Binding-site contacts:
Ligand atom C06 contacts residue HEM1 of chain 1.OA at 3.7 Å.
Ligand atom N02 contacts residue TYR317 of chain 1.D at 3.6 Å.
Ligand atom N02 contacts residue PRO294 of chain 1.D at 3.9 Å.
Ligand atom C10 contacts residue HEM1 of chain 1.OA at 3.8 Å.
Ligand atom C23 contacts residue HEM1 of chain 1.OA at 3.0 Å.
Ligand atom C03 contacts residue HEM1 of chain 1.OA at 3.2 Å.
Ligand atom C21 contacts residue HEM1 of chain 1.OA at 3.5 Å.
Ligand atom C26 contacts residue HEM1 of chain 1.OA at 2.6 Å.
Ligand atom C08 contacts residue VAL296 of chain 1.D at 4.0 Å (hydrophobic).
Ligand atom N30 contacts residue HEM1 of chain 1.OA at 3.2 Å (h-bond).
Ligand atom C06 contacts residue PHE313 of chain 1.D at 4.0 Å (hydrophobic).
Ligand atom C11 contacts residue PHE313 of chain 1.D at 3.7 Å (hydrophobic).
Ligand atom C07 contacts residue VAL296 of chain 1.D at 3.2 Å (hydrophobic).
Ligand atom N02 contacts residue HEM1 of chain 1.OA at 3.5 Å.
Ligand atom C10 contacts residue GLU321 of chain 1.D at 3.5 Å.
Ligand atom C08 contacts residue HEM1 of chain 1.OA at 3.9 Å.
Ligand atom C02 contacts residue HEM1 of chain 1.OA at 3.6 Å.
Ligand atom C03 contacts residue PRO294 of chain 1.D at 4.0 Å (hydrophobic).
Ligand atom C09 contacts residue HEM1 of chain 1.OA at 3.4 Å.
Ligand atom C09 contacts residue GLU321 of chain 1.D at 3.4 Å.
Ligand atom N01 contacts residue GLU321 of chain 1.D at 2.6 Å (salt-bridge).
Ligand atom C32 contacts residue H4B1 of chain 1.PA at 3.4 Å.
Ligand atom N01 contacts residue HEM1 of chain 1.OA at 3.7 Å.
Ligand atom C05 contacts residue HEM1 of chain 1.OA at 3.9 Å.
Ligand atom C32 contacts residue ARG325 of chain 1.D at 3.5 Å.
Ligand atom O27 contacts residue HEM1 of chain 1.OA at 3.9 Å.
Ligand atom C07 contacts residue HEM1 of chain 1.OA at 3.8 Å.
Ligand atom C02 contacts residue TRP316 of chain 1.D at 3.9 Å (hydrophobic).
Ligand atom C25 contacts residue HEM1 of chain 1.OA at 2.4 Å.
Ligand atom C32 contacts residue HEM1 of chain 1.OA at 3.9 Å.
Ligand atom C11 contacts residue HEM1 of chain 1.OA at 3.2 Å.
Ligand atom C24 contacts residue HEM1 of chain 1.OA at 3.2 Å.
Ligand atom C04 contacts residue HEM1 of chain 1.OA at 3.7 Å.
Ligand atom C31 contacts residue HEM1 of chain 1.OA at 2.5 Å.
Ligand atom C22 contacts residue HEM1 of chain 1.OA at 3.0 Å.
Ligand atom C06 contacts residue VAL296 of chain 1.D at 3.3 Å (hydrophobic).
Ligand atom N02 contacts residue TRP316 of chain 1.D at 2.8 Å (h-bond).
Ligand atom N02 contacts residue GLU321 of chain 1.D at 2.7 Å (salt-bridge).
Ligand atom C02 contacts residue GLU321 of chain 1.D at 3.5 Å.
Ligand atom N30 contacts residue H4B1 of chain 1.PA at 3.3 Å (h-bond).

The protein below binds the small molecule below.
Small molecule (SMILES): Cc1cc(N)nc2cc(-c3ccc4c(c3)CN(C)CCO4)ccc12

Sequence of chain 1.D:
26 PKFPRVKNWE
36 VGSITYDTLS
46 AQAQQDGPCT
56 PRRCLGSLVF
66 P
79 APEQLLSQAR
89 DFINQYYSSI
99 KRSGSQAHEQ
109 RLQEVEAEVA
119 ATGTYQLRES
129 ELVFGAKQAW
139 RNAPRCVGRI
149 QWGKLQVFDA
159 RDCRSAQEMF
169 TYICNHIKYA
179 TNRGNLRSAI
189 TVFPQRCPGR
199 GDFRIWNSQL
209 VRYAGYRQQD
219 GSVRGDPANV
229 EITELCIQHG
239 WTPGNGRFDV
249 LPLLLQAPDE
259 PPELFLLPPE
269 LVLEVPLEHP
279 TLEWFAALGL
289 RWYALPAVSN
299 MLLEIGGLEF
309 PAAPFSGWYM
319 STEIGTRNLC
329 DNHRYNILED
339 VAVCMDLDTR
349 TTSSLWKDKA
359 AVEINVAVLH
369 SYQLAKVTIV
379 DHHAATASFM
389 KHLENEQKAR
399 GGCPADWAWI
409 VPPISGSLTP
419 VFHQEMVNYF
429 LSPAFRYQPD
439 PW